Sequence of chain 1.B:
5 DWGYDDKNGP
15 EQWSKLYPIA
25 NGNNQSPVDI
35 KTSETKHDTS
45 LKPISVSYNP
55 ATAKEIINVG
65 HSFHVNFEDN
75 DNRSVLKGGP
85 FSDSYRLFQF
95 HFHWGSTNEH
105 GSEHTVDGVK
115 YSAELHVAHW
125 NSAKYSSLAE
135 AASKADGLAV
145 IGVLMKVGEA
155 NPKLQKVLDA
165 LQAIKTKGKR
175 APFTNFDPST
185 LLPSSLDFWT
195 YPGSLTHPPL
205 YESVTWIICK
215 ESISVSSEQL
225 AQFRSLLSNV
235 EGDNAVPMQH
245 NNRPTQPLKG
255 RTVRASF

The small molecule below binds the protein below.
Small molecule (SMILES): NS(=O)(=O)c1ccc(CCNC(=O)Nc2ccc(Cl)c(C(F)(F)F)c2)cc1

Binding-site contacts:
Ligand atom C19 contacts residue TYR205 of chain 1.B at 3.6 Å (hydrophobic).
Ligand atom N15 contacts residue HIS95 of chain 1.B at 3.3 Å (h-bond).
Ligand atom O1 contacts residue LEU199 of chain 1.B at 3.9 Å.
Ligand atom C10 contacts residue LEU199 of chain 1.B at 4.0 Å (hydrophobic).
Ligand atom N3 contacts residue ALA136 of chain 1.B at 3.9 Å.
Ligand atom O13 contacts residue HIS95 of chain 1.B at 3.6 Å.
Ligand atom O13 contacts residue ZN1 of chain 1.G at 3.0 Å.
Ligand atom S12 contacts residue HIS120 of chain 1.B at 3.9 Å.
Ligand atom O14 contacts residue ZN1 of chain 1.G at 4.1 Å.
Ligand atom O1 contacts residue ALA136 of chain 1.B at 3.4 Å.
Ligand atom O14 contacts residue THR200 of chain 1.B at 2.9 Å (h-bond).
Ligand atom N15 contacts residue HIS97 of chain 1.B at 3.4 Å (h-bond).
Ligand atom O1 contacts residue TYR205 of chain 1.B at 4.0 Å.
Ligand atom C18 contacts residue ALA136 of chain 1.B at 3.9 Å (hydrophobic).
Ligand atom O13 contacts residue HIS120 of chain 1.B at 3.3 Å (h-bond).
Ligand atom C9 contacts residue LEU199 of chain 1.B at 3.9 Å (hydrophobic).
Ligand atom C7 contacts residue LEU199 of chain 1.B at 3.7 Å (hydrophobic).
Ligand atom C7 contacts residue HIS201 of chain 1.B at 3.6 Å.
Ligand atom N15 contacts residue THR200 of chain 1.B at 2.9 Å (h-bond).
Ligand atom S12 contacts residue THR200 of chain 1.B at 4.0 Å.
Ligand atom C10 contacts residue HIS95 of chain 1.B at 3.8 Å.
Ligand atom S12 contacts residue HIS95 of chain 1.B at 4.0 Å.
Ligand atom F26 contacts residue ALA133 of chain 1.B at 3.3 Å.
Ligand atom O14 contacts residue LEU199 of chain 1.B at 3.3 Å.
Ligand atom O13 contacts residue TRP210 of chain 1.B at 3.6 Å.
Ligand atom O13 contacts residue VAL144 of chain 1.B at 3.7 Å.
Ligand atom C20 contacts residue TYR205 of chain 1.B at 3.5 Å (hydrophobic).
Ligand atom C1 contacts residue ALA136 of chain 1.B at 3.7 Å (hydrophobic).
Ligand atom C6 contacts residue LEU199 of chain 1.B at 3.8 Å (hydrophobic).
Ligand atom C9 contacts residue HIS95 of chain 1.B at 3.8 Å.
Ligand atom N15 contacts residue HIS120 of chain 1.B at 3.4 Å (h-bond).
Ligand atom S12 contacts residue ZN1 of chain 1.G at 3.0 Å.
Ligand atom C8 contacts residue LEU199 of chain 1.B at 3.7 Å (hydrophobic).
Ligand atom C22 contacts residue ALA133 of chain 1.B at 4.0 Å (hydrophobic).
Ligand atom C11 contacts residue LEU199 of chain 1.B at 3.9 Å (hydrophobic).
Ligand atom O14 contacts residue SER198 of chain 1.B at 4.0 Å.
Ligand atom C19 contacts residue ALA136 of chain 1.B at 3.7 Å (hydrophobic).
Ligand atom N15 contacts residue ZN1 of chain 1.G at 2.0 Å.
Ligand atom C8 contacts residue HIS201 of chain 1.B at 3.7 Å.
Ligand atom O14 contacts residue TRP210 of chain 1.B at 3.5 Å.